The protein below binds the small molecule below.
Small molecule (SMILES): O=c1[nH]cnc2c([C@@H]3O[C@H](CO)[C@H]4O[C@@H](CP(=O)(O)O)O[C@H]43)c[nH]c12

Binding-site contacts:
Ligand atom N7 contacts residue THR242 of chain 2.A at 3.6 Å.
Ligand atom O6 contacts residue ASN243 of chain 2.A at 3.1 Å (h-bond).
Ligand atom C8 contacts residue ASN243 of chain 2.A at 3.7 Å.
Ligand atom C6 contacts residue GLY118 of chain 2.A at 3.8 Å.
Ligand atom O5' contacts residue PHE200 of chain 2.A at 3.5 Å.
Ligand atom C9 contacts residue ALA116 of chain 2.A at 3.8 Å (hydrophobic).
Ligand atom O2 contacts residue SER220 of chain 2.A at 2.6 Å (h-bond).
Ligand atom O3 contacts residue ALA116 of chain 2.A at 3.0 Å (h-bond).
Ligand atom O5' contacts residue HIS257 of chain 2.A at 2.7 Å (h-bond).
Ligand atom O2' contacts residue MET219 of chain 2.A at 3.4 Å (h-bond).
Ligand atom O3 contacts residue ASN115 of chain 2.A at 3.3 Å.
Ligand atom C1P contacts residue SER33 of chain 2.A at 3.6 Å.
Ligand atom C1' contacts residue ALA116 of chain 2.A at 3.5 Å (hydrophobic).
Ligand atom C6 contacts residue PHE200 of chain 2.A at 3.7 Å (hydrophobic).
Ligand atom C5 contacts residue PHE200 of chain 2.A at 3.7 Å (hydrophobic).
Ligand atom C5 contacts residue GLY118 of chain 2.A at 3.6 Å.
Ligand atom O5' contacts residue VAL260 of chain 2.A at 3.4 Å.
Ligand atom N7 contacts residue ASN243 of chain 2.A at 2.9 Å (h-bond).
Ligand atom C2 contacts residue GLU201 of chain 2.A at 3.3 Å.
Ligand atom O3' contacts residue TYR88 of chain 2.A at 3.1 Å (h-bond).
Ligand atom C1 contacts residue HIS86 of chain 2.A at 3.8 Å.
Ligand atom P contacts residue ARG84 of chain 2.A at 3.7 Å.
Ligand atom N7 contacts residue ALA117 of chain 2.A at 3.8 Å.
Ligand atom O2 contacts residue ASN115 of chain 2.A at 3.4 Å.
Ligand atom C6 contacts residue GLU201 of chain 2.A at 3.8 Å.
Ligand atom O6 contacts residue GLY118 of chain 2.A at 3.5 Å.
Ligand atom C5' contacts residue PHE200 of chain 2.A at 3.8 Å (hydrophobic).
Ligand atom N3 contacts residue VAL217 of chain 2.A at 3.7 Å.
Ligand atom C5' contacts residue HIS257 of chain 2.A at 3.5 Å.
Ligand atom C8 contacts residue THR242 of chain 2.A at 3.5 Å.
Ligand atom C2 contacts residue VAL217 of chain 2.A at 3.7 Å (hydrophobic).
Ligand atom N7 contacts residue GLY118 of chain 2.A at 3.5 Å (h-bond).
Ligand atom O3 contacts residue SER33 of chain 2.A at 2.9 Å (h-bond).
Ligand atom O2 contacts residue ARG84 of chain 2.A at 3.8 Å.
Ligand atom O4 contacts residue ARG84 of chain 2.A at 3.0 Å (salt-bridge).
Ligand atom O6 contacts residue GLU201 of chain 2.A at 3.7 Å.
Ligand atom N1 contacts residue GLU201 of chain 2.A at 2.8 Å (salt-bridge).
Ligand atom C2 contacts residue MET219 of chain 2.A at 3.6 Å (hydrophobic).
Ligand atom O4 contacts residue HIS86 of chain 2.A at 2.7 Å (h-bond).
Ligand atom N3 contacts residue MET219 of chain 2.A at 3.6 Å.

Sequence of chain 2.A:
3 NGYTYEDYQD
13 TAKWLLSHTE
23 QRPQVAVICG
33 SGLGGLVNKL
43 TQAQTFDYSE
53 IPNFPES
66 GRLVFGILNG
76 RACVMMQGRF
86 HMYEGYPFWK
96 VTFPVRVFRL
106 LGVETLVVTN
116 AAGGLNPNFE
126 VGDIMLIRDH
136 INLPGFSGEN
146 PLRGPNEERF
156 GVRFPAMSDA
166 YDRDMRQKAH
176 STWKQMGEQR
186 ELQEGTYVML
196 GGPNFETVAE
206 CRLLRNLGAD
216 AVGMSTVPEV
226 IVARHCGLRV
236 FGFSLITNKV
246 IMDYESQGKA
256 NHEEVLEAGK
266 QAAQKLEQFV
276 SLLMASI